Binding-site contacts:
Ligand atom O contacts residue ALA1005 of chain 1.B at 4.4 Å.
Ligand atom OD1 contacts residue PHE1012 of chain 1.B at 3.3 Å.
Ligand atom OXT contacts residue ILE1003 of chain 1.B at 3.9 Å.
Ligand atom CA contacts residue GLY1004 of chain 1.B at 4.3 Å.
Ligand atom OD1 contacts residue PHE710 of chain 1.B at 4.0 Å.
Ligand atom OD1 contacts residue ILE714 of chain 1.B at 4.3 Å.
Ligand atom OXT contacts residue ALA1005 of chain 1.B at 3.0 Å (h-bond).
Ligand atom C contacts residue ARG845 of chain 1.B at 3.9 Å.
Ligand atom OXT contacts residue SER847 of chain 1.B at 3.1 Å (h-bond).
Ligand atom CD contacts residue ILE714 of chain 1.B at 3.9 Å (hydrophobic).
Ligand atom OXT contacts residue GLY1004 of chain 1.B at 3.1 Å (h-bond).
Ligand atom CD contacts residue PHE710 of chain 1.B at 3.7 Å (hydrophobic).
Ligand atom CA contacts residue ALA1005 of chain 1.B at 3.7 Å (hydrophobic).
Ligand atom O contacts residue SER847 of chain 1.B at 3.3 Å (h-bond).
Ligand atom C contacts residue ALA1005 of chain 1.B at 3.5 Å (hydrophobic).
Ligand atom C contacts residue PHE710 of chain 1.B at 4.1 Å (hydrophobic).
Ligand atom CB contacts residue ALA1005 of chain 1.B at 3.9 Å (hydrophobic).
Ligand atom CG contacts residue ILE714 of chain 1.B at 4.2 Å (hydrophobic).
Ligand atom O contacts residue PHE710 of chain 1.B at 3.1 Å.
Ligand atom CG contacts residue PHE1012 of chain 1.B at 3.7 Å (hydrophobic).
Ligand atom CD contacts residue GLU676 of chain 1.B at 3.2 Å.
Ligand atom N contacts residue PHE710 of chain 1.B at 3.2 Å.
Ligand atom N contacts residue GLU676 of chain 1.B at 2.8 Å (salt-bridge).
Ligand atom CB contacts residue PHE1012 of chain 1.B at 3.6 Å (hydrophobic).
Ligand atom C contacts residue GLY1004 of chain 1.B at 3.4 Å.
Ligand atom OD1 contacts residue CYS846 of chain 1.B at 3.0 Å (h-bond).
Ligand atom CG contacts residue CYS846 of chain 1.B at 4.3 Å (hydrophobic).
Ligand atom O contacts residue ARG845 of chain 1.B at 2.9 Å (salt-bridge).
Ligand atom O contacts residue GLY1004 of chain 1.B at 3.5 Å (h-bond).
Ligand atom CB contacts residue GLU676 of chain 1.B at 3.6 Å.
Ligand atom CA contacts residue GLU676 of chain 1.B at 3.6 Å.
Ligand atom OXT contacts residue PHE1012 of chain 1.B at 3.9 Å.
Ligand atom CG contacts residue GLU676 of chain 1.B at 3.9 Å.
Ligand atom C contacts residue SER847 of chain 1.B at 3.5 Å.
Ligand atom CA contacts residue PHE710 of chain 1.B at 4.4 Å (hydrophobic).

Sequence of chain 1.B:
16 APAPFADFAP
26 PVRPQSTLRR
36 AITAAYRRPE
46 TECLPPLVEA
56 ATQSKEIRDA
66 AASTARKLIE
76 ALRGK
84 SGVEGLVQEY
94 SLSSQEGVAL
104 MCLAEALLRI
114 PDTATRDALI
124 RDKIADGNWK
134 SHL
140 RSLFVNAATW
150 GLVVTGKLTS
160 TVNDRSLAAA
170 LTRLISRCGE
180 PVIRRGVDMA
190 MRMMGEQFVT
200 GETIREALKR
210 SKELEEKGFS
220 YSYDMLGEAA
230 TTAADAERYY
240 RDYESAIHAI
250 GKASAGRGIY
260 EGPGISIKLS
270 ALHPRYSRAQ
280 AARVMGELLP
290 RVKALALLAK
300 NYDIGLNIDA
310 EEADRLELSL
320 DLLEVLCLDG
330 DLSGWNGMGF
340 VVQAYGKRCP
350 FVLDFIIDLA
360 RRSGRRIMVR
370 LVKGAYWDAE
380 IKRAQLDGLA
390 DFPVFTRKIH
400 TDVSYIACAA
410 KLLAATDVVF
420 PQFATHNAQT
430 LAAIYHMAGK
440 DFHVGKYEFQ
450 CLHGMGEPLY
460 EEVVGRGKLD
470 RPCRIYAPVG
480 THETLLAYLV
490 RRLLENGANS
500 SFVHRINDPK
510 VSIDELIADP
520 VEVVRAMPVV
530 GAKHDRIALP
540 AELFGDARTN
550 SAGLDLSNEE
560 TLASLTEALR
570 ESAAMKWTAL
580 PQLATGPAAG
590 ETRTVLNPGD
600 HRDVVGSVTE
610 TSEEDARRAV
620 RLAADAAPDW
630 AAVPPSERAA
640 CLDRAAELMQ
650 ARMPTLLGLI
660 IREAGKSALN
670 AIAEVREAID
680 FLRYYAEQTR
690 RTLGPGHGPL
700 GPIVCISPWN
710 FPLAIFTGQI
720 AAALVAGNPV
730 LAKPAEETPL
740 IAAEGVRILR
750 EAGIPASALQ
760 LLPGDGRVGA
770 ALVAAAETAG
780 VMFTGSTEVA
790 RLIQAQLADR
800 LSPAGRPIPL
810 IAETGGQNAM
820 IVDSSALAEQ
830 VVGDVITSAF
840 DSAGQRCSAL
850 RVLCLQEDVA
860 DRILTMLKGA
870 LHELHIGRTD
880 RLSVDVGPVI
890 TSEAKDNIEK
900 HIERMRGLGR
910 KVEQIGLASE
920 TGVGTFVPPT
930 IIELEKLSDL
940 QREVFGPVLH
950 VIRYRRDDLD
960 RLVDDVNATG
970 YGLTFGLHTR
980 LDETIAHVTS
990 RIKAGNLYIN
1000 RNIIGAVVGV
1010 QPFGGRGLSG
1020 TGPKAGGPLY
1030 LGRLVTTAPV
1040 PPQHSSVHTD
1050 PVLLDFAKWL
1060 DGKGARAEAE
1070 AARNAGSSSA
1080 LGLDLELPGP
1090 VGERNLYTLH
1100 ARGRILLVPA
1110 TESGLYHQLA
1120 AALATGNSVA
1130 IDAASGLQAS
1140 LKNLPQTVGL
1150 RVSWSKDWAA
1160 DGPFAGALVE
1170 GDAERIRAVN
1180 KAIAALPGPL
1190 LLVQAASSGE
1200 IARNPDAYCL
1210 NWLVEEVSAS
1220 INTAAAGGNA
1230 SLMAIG

This small molecule binds to this protein.
Small molecule (SMILES): O=C(O)[C@H]1C[C@@H](O)CN1